The protein below binds the small molecule below.
Small molecule (SMILES): [H]/N=C(\N)N[C@H]1C=C(C(=O)O)O[C@@H]([C@H](O)[C@H](O)CO)[C@@H]1NC(C)=O

Binding-site contacts:
Ligand atom O1A contacts residue TYR322 of chain 3.A at 3.6 Å (h-bond).
Ligand atom O8 contacts residue GLU196 of chain 3.A at 3.8 Å.
Ligand atom NH2 contacts residue GLU37 of chain 3.A at 3.4 Å (salt-bridge).
Ligand atom NH1 contacts residue GLU37 of chain 3.A at 3.8 Å.
Ligand atom C3 contacts residue TYR322 of chain 3.A at 2.8 Å (hydrophobic).
Ligand atom O9 contacts residue GLU195 of chain 3.A at 2.9 Å (salt-bridge).
Ligand atom C4 contacts residue TYR322 of chain 3.A at 3.4 Å (hydrophobic).
Ligand atom C6 contacts residue GLU196 of chain 3.A at 3.8 Å.
Ligand atom O1B contacts residue ARG288 of chain 3.A at 3.0 Å (salt-bridge).
Ligand atom O1B contacts residue TYR264 of chain 3.A at 3.2 Å (h-bond).
Ligand atom C9 contacts residue GLU195 of chain 3.A at 3.8 Å.
Ligand atom O1A contacts residue ARG36 of chain 3.A at 2.8 Å (salt-bridge).
Ligand atom C9 contacts residue ALA165 of chain 3.A at 3.6 Å (hydrophobic).
Ligand atom O1A contacts residue ARG288 of chain 3.A at 3.0 Å (salt-bridge).
Ligand atom NH2 contacts residue ASP69 of chain 3.A at 3.2 Å (salt-bridge).
Ligand atom C1 contacts residue TYR322 of chain 3.A at 3.1 Å (hydrophobic).
Ligand atom C2 contacts residue TYR322 of chain 3.A at 2.8 Å (hydrophobic).
Ligand atom NH1 contacts residue TRP97 of chain 3.A at 3.1 Å (h-bond).
Ligand atom C6 contacts residue TYR322 of chain 3.A at 3.7 Å (hydrophobic).
Ligand atom C11 contacts residue TRP97 of chain 3.A at 3.9 Å (hydrophobic).
Ligand atom C11 contacts residue ARG143 of chain 3.A at 3.8 Å.
Ligand atom NE contacts residue GLU37 of chain 3.A at 3.5 Å (salt-bridge).
Ligand atom C11 contacts residue ILE141 of chain 3.A at 3.8 Å (hydrophobic).
Ligand atom C4 contacts residue GLU37 of chain 3.A at 3.9 Å.
Ligand atom NH2 contacts residue TRP97 of chain 3.A at 2.7 Å (h-bond).
Ligand atom O9 contacts residue ARG143 of chain 3.A at 3.0 Å (salt-bridge).
Ligand atom O1B contacts residue TYR322 of chain 3.A at 3.5 Å (h-bond).
Ligand atom O10 contacts residue ARG70 of chain 3.A at 2.9 Å (salt-bridge).
Ligand atom O8 contacts residue GLU195 of chain 3.A at 2.9 Å (salt-bridge).
Ligand atom NH2 contacts residue ARG74 of chain 3.A at 3.4 Å (salt-bridge).
Ligand atom O6 contacts residue TYR322 of chain 3.A at 3.4 Å (h-bond).
Ligand atom O8 contacts residue ARG211 of chain 3.A at 3.8 Å.
Ligand atom NH1 contacts residue GLU146 of chain 3.A at 2.6 Å (salt-bridge).
Ligand atom C8 contacts residue GLU195 of chain 3.A at 3.8 Å.
Ligand atom C1 contacts residue ARG288 of chain 3.A at 3.8 Å.
Ligand atom O1B contacts residue ARG211 of chain 3.A at 3.3 Å (salt-bridge).
Ligand atom C1 contacts residue ARG36 of chain 3.A at 3.9 Å.
Ligand atom C3 contacts residue GLU37 of chain 3.A at 3.8 Å.
Ligand atom CZ contacts residue GLU37 of chain 3.A at 3.5 Å.
Ligand atom CZ contacts residue TRP97 of chain 3.A at 3.3 Å (hydrophobic).

Sequence of chain 3.A:
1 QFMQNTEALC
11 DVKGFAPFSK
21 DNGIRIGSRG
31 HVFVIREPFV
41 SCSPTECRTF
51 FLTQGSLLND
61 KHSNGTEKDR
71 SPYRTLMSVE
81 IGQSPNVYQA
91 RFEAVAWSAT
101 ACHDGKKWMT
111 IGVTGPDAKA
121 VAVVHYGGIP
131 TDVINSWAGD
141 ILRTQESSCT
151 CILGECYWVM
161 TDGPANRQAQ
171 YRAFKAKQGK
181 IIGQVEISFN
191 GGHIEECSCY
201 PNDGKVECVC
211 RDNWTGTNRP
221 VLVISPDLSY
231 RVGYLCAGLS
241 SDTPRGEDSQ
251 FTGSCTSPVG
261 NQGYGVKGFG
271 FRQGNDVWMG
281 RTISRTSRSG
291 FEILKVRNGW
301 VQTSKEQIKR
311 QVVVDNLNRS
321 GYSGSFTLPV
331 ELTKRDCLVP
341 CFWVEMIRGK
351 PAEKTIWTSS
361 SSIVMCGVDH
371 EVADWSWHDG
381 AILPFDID